This small molecule binds to this protein.
Small molecule (SMILES): CC(=O)N[C@@H]1[C@@H](O)[C@H](O)[C@@H](CO)O[C@H]1O

Binding-site contacts:
Ligand atom C2 contacts residue ASN187 of chain 1.A at 2.5 Å.
Ligand atom C7 contacts residue ASN187 of chain 1.A at 3.8 Å.
Ligand atom C1 contacts residue ASN187 of chain 1.A at 1.4 Å.
Ligand atom C5 contacts residue ASN187 of chain 1.A at 3.7 Å.
Ligand atom N2 contacts residue ASN187 of chain 1.A at 2.8 Å (h-bond).
Ligand atom C4 contacts residue ASN187 of chain 1.A at 4.2 Å.
Ligand atom O7 contacts residue ASN187 of chain 1.A at 4.3 Å.
Ligand atom O5 contacts residue ASN187 of chain 1.A at 2.4 Å (h-bond).
Ligand atom C3 contacts residue ASN187 of chain 1.A at 3.8 Å.

Sequence of chain 1.A:
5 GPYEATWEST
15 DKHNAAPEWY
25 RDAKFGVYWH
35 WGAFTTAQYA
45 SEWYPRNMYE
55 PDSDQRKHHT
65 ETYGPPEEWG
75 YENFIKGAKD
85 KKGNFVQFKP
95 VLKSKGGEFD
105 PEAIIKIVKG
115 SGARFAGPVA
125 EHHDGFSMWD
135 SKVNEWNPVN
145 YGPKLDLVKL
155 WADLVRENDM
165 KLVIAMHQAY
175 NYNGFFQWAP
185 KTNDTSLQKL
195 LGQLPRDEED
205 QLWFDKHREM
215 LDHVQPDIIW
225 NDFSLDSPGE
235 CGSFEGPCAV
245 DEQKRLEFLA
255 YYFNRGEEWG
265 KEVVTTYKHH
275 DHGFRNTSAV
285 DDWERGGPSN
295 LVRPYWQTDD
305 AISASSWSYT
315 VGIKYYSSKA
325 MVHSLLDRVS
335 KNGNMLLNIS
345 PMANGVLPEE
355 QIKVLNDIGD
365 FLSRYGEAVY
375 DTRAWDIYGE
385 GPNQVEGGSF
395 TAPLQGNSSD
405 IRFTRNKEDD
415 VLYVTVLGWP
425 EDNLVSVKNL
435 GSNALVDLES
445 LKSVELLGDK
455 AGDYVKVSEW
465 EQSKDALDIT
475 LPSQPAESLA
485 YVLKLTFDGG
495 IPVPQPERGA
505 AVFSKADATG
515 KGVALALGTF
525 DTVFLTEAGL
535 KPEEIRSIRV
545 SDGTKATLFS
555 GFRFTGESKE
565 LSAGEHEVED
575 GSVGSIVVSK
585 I